This small molecule binds to this protein.
Small molecule (SMILES): O=C(O)c1ccc2cc1OCCOCCNc1ccn3ncc-2c3n1

Sequence of chain 1.C:
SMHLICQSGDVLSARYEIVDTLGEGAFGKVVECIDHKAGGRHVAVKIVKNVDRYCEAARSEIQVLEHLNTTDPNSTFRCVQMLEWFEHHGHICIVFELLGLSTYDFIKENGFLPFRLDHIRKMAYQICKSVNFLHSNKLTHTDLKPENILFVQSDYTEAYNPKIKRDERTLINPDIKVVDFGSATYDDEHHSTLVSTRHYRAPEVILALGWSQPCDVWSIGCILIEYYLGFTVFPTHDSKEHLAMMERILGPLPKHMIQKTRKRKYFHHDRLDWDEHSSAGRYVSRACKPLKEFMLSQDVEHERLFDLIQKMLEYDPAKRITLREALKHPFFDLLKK

Binding-site contacts:
Ligand atom N3 contacts residue LEU150 of chain 1.C at 3.7 Å.
Ligand atom O3 contacts residue ASP180 of chain 1.C at 3.1 Å (salt-bridge).
Ligand atom N contacts residue LEU22 of chain 1.C at 3.6 Å (h-bond).
Ligand atom C7 contacts residue VAL179 of chain 1.C at 3.6 Å (hydrophobic).
Ligand atom C14 contacts residue ALA44 of chain 1.C at 3.4 Å (hydrophobic).
Ligand atom C contacts residue LYS46 of chain 1.C at 3.6 Å.
Ligand atom C13 contacts residue LEU150 of chain 1.C at 3.6 Å (hydrophobic).
Ligand atom N3 contacts residue LEU99 of chain 1.C at 3.9 Å.
Ligand atom C16 contacts residue GLY100 of chain 1.C at 3.4 Å.
Ligand atom N1 contacts residue VAL30 of chain 1.C at 3.9 Å.
Ligand atom C13 contacts residue ALA44 of chain 1.C at 3.9 Å (hydrophobic).
Ligand atom C11 contacts residue LEU22 of chain 1.C at 3.9 Å (hydrophobic).
Ligand atom C2 contacts residue PHE96 of chain 1.C at 3.4 Å (hydrophobic).
Ligand atom C15 contacts residue LEU99 of chain 1.C at 3.3 Å (hydrophobic).
Ligand atom C contacts residue GLU61 of chain 1.C at 3.5 Å.
Ligand atom C16 contacts residue LEU22 of chain 1.C at 3.9 Å (hydrophobic).
Ligand atom C14 contacts residue GLU97 of chain 1.C at 3.4 Å.
Ligand atom N2 contacts residue LEU98 of chain 1.C at 3.8 Å.
Ligand atom N1 contacts residue LEU150 of chain 1.C at 3.6 Å.
Ligand atom O contacts residue GLU61 of chain 1.C at 3.6 Å (salt-bridge).
Ligand atom O1 contacts residue VAL179 of chain 1.C at 3.9 Å.
Ligand atom O contacts residue LYS46 of chain 1.C at 2.7 Å (salt-bridge).
Ligand atom N2 contacts residue LEU99 of chain 1.C at 2.9 Å (h-bond).
Ligand atom N2 contacts residue ALA44 of chain 1.C at 3.6 Å.
Ligand atom C12 contacts residue LEU150 of chain 1.C at 3.4 Å (hydrophobic).
Ligand atom C contacts residue VAL179 of chain 1.C at 3.9 Å (hydrophobic).
Ligand atom C contacts residue PHE96 of chain 1.C at 3.8 Å (hydrophobic).
Ligand atom C3 contacts residue PHE96 of chain 1.C at 3.5 Å (hydrophobic).
Ligand atom O3 contacts residue PHE96 of chain 1.C at 3.3 Å.
Ligand atom O3 contacts residue GLU61 of chain 1.C at 2.6 Å (salt-bridge).
Ligand atom C1 contacts residue VAL179 of chain 1.C at 3.7 Å (hydrophobic).
Ligand atom O contacts residue ASP180 of chain 1.C at 3.4 Å.
Ligand atom C15 contacts residue GLY100 of chain 1.C at 3.4 Å.
Ligand atom C15 contacts residue LEU22 of chain 1.C at 3.7 Å (hydrophobic).
Ligand atom C contacts residue ASP180 of chain 1.C at 3.5 Å.
Ligand atom N2 contacts residue GLU97 of chain 1.C at 3.6 Å.
Ligand atom C14 contacts residue LEU99 of chain 1.C at 3.8 Å (hydrophobic).
Ligand atom O3 contacts residue VAL179 of chain 1.C at 3.8 Å.
Ligand atom C10 contacts residue LEU22 of chain 1.C at 3.8 Å (hydrophobic).
Ligand atom C6 contacts residue VAL179 of chain 1.C at 3.9 Å (hydrophobic).